Binding-site contacts:
Ligand atom C contacts residue PHE10 of chain 1.B at 3.5 Å (hydrophobic).
Ligand atom F2 contacts residue THR11 of chain 1.B at 3.0 Å.
Ligand atom C2 contacts residue THR11 of chain 1.B at 3.5 Å.
Ligand atom C7 contacts residue GLN74 of chain 1.B at 3.9 Å.
Ligand atom C6 contacts residue TYR72 of chain 1.B at 3.6 Å (hydrophobic).
Ligand atom F contacts residue PHE93 of chain 1.B at 4.4 Å.
Ligand atom F2 contacts residue GLN74 of chain 1.B at 3.1 Å.
Ligand atom O contacts residue ILE96 of chain 1.B at 4.3 Å.
Ligand atom F1 contacts residue GLU87 of chain 1.B at 3.2 Å.
Ligand atom C4 contacts residue TYR72 of chain 1.B at 3.4 Å (hydrophobic).
Ligand atom C4 contacts residue LYS92 of chain 1.B at 3.4 Å.
Ligand atom O2 contacts residue GLN74 of chain 1.B at 2.9 Å (h-bond).
Ligand atom O1 contacts residue TYR72 of chain 1.B at 4.0 Å.
Ligand atom C contacts residue PHE100 of chain 1.B at 4.1 Å (hydrophobic).
Ligand atom C5 contacts residue GLU87 of chain 1.B at 3.9 Å.
Ligand atom F1 contacts residue PHE93 of chain 1.B at 3.9 Å.
Ligand atom C contacts residue THR11 of chain 1.B at 3.3 Å.
Ligand atom C3 contacts residue TYR72 of chain 1.B at 3.7 Å (hydrophobic).
Ligand atom C2 contacts residue TYR72 of chain 1.B at 3.9 Å (hydrophobic).
Ligand atom C contacts residue PRO9 of chain 1.B at 4.0 Å (hydrophobic).
Ligand atom F contacts residue ILE96 of chain 1.B at 3.4 Å.
Ligand atom C7 contacts residue LYS92 of chain 1.B at 3.6 Å.
Ligand atom C7 contacts residue TYR72 of chain 1.B at 3.8 Å (hydrophobic).
Ligand atom F1 contacts residue TYR72 of chain 1.B at 3.4 Å.
Ligand atom O2 contacts residue TYR72 of chain 1.B at 4.1 Å.
Ligand atom C6 contacts residue ILE96 of chain 1.B at 4.1 Å (hydrophobic).
Ligand atom C3 contacts residue LYS92 of chain 1.B at 3.9 Å.
Ligand atom C2 contacts residue GLN74 of chain 1.B at 3.7 Å.
Ligand atom C1 contacts residue TYR72 of chain 1.B at 3.9 Å (hydrophobic).
Ligand atom O1 contacts residue LYS92 of chain 1.B at 2.6 Å (salt-bridge).
Ligand atom C contacts residue TYR72 of chain 1.B at 4.1 Å (hydrophobic).
Ligand atom C5 contacts residue TYR72 of chain 1.B at 3.6 Å (hydrophobic).
Ligand atom O contacts residue THR11 of chain 1.B at 3.1 Å (h-bond).
Ligand atom F contacts residue TYR72 of chain 1.B at 3.6 Å.
Ligand atom C4 contacts residue GLU87 of chain 1.B at 3.5 Å.
Ligand atom C3 contacts residue GLN74 of chain 1.B at 4.0 Å.
Ligand atom C1 contacts residue THR11 of chain 1.B at 3.6 Å.
Ligand atom O1 contacts residue GLU87 of chain 1.B at 4.2 Å.
Ligand atom C5 contacts residue LYS92 of chain 1.B at 4.4 Å.
Ligand atom F contacts residue PRO9 of chain 1.B at 3.6 Å.

Sequence of chain 1.B:
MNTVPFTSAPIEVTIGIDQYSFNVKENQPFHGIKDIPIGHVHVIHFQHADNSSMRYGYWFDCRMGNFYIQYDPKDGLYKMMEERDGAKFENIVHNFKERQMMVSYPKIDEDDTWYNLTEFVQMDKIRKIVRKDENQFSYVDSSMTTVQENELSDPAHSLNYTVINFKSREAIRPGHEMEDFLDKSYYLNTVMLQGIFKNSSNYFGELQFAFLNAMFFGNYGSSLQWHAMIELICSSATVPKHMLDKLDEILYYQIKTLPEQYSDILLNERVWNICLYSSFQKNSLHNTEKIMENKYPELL

A protein and the small-molecule ligand that binds it are described below.
Small molecule (SMILES): COc1c(F)c(F)cc(C(=O)O)c1F